A protein and the small-molecule ligand that binds it are described below.
Small molecule (SMILES): NCCCn1c(Br)nc2c(N)ncnc21

Sequence of chain 2.A:
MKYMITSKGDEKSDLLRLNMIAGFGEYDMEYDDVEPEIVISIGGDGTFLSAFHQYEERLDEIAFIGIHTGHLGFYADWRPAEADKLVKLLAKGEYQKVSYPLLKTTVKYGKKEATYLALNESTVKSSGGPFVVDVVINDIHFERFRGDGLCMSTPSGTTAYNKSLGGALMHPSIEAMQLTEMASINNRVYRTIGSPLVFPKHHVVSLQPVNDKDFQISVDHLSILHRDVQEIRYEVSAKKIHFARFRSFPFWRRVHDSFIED

Sequence of chain 3.A:
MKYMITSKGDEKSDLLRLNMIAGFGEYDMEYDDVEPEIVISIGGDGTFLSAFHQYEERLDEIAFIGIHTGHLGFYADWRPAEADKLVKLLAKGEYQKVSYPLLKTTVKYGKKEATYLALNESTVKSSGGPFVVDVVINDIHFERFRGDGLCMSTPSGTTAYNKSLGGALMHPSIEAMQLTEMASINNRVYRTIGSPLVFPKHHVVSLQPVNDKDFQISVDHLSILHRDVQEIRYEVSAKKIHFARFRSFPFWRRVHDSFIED

Binding-site contacts:
Ligand atom N2 contacts residue TYR75 of chain 3.A at 4.1 Å.
Ligand atom N4 contacts residue ALA162 of chain 3.A at 3.6 Å (h-bond).
Ligand atom C5 contacts residue ASP45 of chain 3.A at 3.8 Å.
Ligand atom C7 contacts residue SER158 of chain 3.A at 4.2 Å.
Ligand atom C2 contacts residue ASP45 of chain 3.A at 4.2 Å.
Ligand atom BR contacts residue ASN122 of chain 3.A at 3.9 Å.
Ligand atom C3 contacts residue ASN122 of chain 3.A at 3.7 Å.
Ligand atom N3 contacts residue ASP45 of chain 3.A at 4.1 Å.
Ligand atom N4 contacts residue SER158 of chain 3.A at 4.3 Å.
Ligand atom C6 contacts residue ALA162 of chain 3.A at 3.9 Å (hydrophobic).
Ligand atom C3 contacts residue ASP45 of chain 3.A at 3.5 Å.
Ligand atom C6 contacts residue PHE74 of chain 3.A at 3.3 Å (hydrophobic).
Ligand atom N5 contacts residue THR161 of chain 3.A at 3.5 Å (h-bond).
Ligand atom N5 contacts residue GLY159 of chain 3.A at 4.1 Å.
Ligand atom N3 contacts residue PHE74 of chain 3.A at 4.1 Å.
Ligand atom C4 contacts residue ALA162 of chain 3.A at 3.8 Å (hydrophobic).
Ligand atom N1 contacts residue ASP45 of chain 3.A at 3.8 Å.
Ligand atom C4 contacts residue ASP45 of chain 3.A at 4.0 Å.
Ligand atom C6 contacts residue THR161 of chain 3.A at 3.5 Å.
Ligand atom BR contacts residue GLY46 of chain 3.A at 3.8 Å.
Ligand atom N5 contacts residue SER158 of chain 3.A at 3.1 Å (h-bond).
Ligand atom N5 contacts residue ALA162 of chain 3.A at 4.1 Å.
Ligand atom BR contacts residue LEU49 of chain 3.A at 3.4 Å.
Ligand atom N5 contacts residue ASN122 of chain 3.A at 2.9 Å (h-bond).
Ligand atom N3 contacts residue ALA162 of chain 3.A at 4.4 Å.
Ligand atom N4 contacts residue THR161 of chain 3.A at 2.6 Å (h-bond).
Ligand atom N5 contacts residue TYR75 of chain 3.A at 3.6 Å.
Ligand atom BR contacts residue ASP45 of chain 3.A at 3.7 Å.
Ligand atom C7 contacts residue ASN122 of chain 3.A at 3.8 Å.
Ligand atom C7 contacts residue ALA162 of chain 3.A at 3.7 Å (hydrophobic).
Ligand atom N2 contacts residue ALA162 of chain 3.A at 4.3 Å.
Ligand atom N3 contacts residue THR161 of chain 3.A at 4.2 Å.
Ligand atom N2 contacts residue ASP45 of chain 3.A at 3.9 Å.
Ligand atom C7 contacts residue PHE74 of chain 3.A at 4.3 Å (hydrophobic).
Ligand atom N4 contacts residue PHE74 of chain 3.A at 3.5 Å.
Ligand atom C4 contacts residue ASN122 of chain 3.A at 4.0 Å.
Ligand atom C7 contacts residue TYR75 of chain 3.A at 4.5 Å (hydrophobic).
Ligand atom N2 contacts residue ASN122 of chain 3.A at 3.0 Å (h-bond).
Ligand atom C5 contacts residue ALA162 of chain 3.A at 4.1 Å (hydrophobic).
Ligand atom C7 contacts residue THR161 of chain 3.A at 3.5 Å.